Sequence of chain 1.A:
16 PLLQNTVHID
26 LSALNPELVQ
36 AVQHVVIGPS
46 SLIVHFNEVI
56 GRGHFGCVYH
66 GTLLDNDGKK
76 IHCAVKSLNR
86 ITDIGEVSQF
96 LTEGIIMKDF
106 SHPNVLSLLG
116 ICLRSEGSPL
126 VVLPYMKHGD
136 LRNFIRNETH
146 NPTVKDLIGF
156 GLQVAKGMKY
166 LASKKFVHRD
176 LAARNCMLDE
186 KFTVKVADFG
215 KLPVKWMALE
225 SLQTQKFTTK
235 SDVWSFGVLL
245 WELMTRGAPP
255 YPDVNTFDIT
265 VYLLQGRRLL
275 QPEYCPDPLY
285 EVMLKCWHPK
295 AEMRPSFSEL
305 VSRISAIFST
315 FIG

This protein binds this small molecule.
Small molecule (SMILES): Cc1ccc(C(=O)Nc2ccc(Oc3cc4cnn(C)c4cc3-c3cn[nH]c3)c(F)c2)c(=O)n1-c1ccc(F)cc1

Binding-site contacts:
Ligand atom F40 contacts residue LEU166 of chain 1.A at 3.2 Å.
Ligand atom C24 contacts residue GLU98 of chain 1.A at 3.3 Å.
Ligand atom C15 contacts residue PHE194 of chain 1.A at 3.7 Å (hydrophobic).
Ligand atom C13 contacts residue ALA79 of chain 1.A at 3.8 Å (hydrophobic).
Ligand atom N31 contacts residue MET131 of chain 1.A at 2.9 Å (h-bond).
Ligand atom C9 contacts residue LEU128 of chain 1.A at 3.5 Å (hydrophobic).
Ligand atom C22 contacts residue LEU128 of chain 1.A at 3.6 Å (hydrophobic).
Ligand atom C8 contacts residue ILE55 of chain 1.A at 3.3 Å (hydrophobic).
Ligand atom F41 contacts residue VAL63 of chain 1.A at 3.1 Å.
Ligand atom C23 contacts residue MET102 of chain 1.A at 3.5 Å (hydrophobic).
Ligand atom C30 contacts residue MET131 of chain 1.A at 3.1 Å (hydrophobic).
Ligand atom C29 contacts residue ILE101 of chain 1.A at 3.6 Å (hydrophobic).
Ligand atom C12 contacts residue PHE194 of chain 1.A at 3.6 Å (hydrophobic).
Ligand atom N36 contacts residue ASP193 of chain 1.A at 3.3 Å (salt-bridge).
Ligand atom C25 contacts residue ASP193 of chain 1.A at 3.6 Å.
Ligand atom C6 contacts residue LEU111 of chain 1.A at 3.8 Å (hydrophobic).
Ligand atom C26 contacts residue MET102 of chain 1.A at 3.5 Å (hydrophobic).
Ligand atom C6 contacts residue PHE105 of chain 1.A at 3.7 Å (hydrophobic).
Ligand atom F40 contacts residue VAL191 of chain 1.A at 3.4 Å.
Ligand atom N31 contacts residue PRO129 of chain 1.A at 3.8 Å.
Ligand atom C30 contacts residue TYR130 of chain 1.A at 3.5 Å (hydrophobic).
Ligand atom C2 contacts residue MET102 of chain 1.A at 3.7 Å (hydrophobic).
Ligand atom C6 contacts residue VAL191 of chain 1.A at 3.3 Å (hydrophobic).
Ligand atom F41 contacts residue LYS81 of chain 1.A at 3.5 Å.
Ligand atom N35 contacts residue MET102 of chain 1.A at 3.8 Å.
Ligand atom C25 contacts residue MET102 of chain 1.A at 3.6 Å (hydrophobic).
Ligand atom C21 contacts residue VAL191 of chain 1.A at 3.6 Å (hydrophobic).
Ligand atom C1 contacts residue ASP193 of chain 1.A at 3.6 Å.
Ligand atom O38 contacts residue LYS81 of chain 1.A at 3.6 Å.
Ligand atom C10 contacts residue PRO129 of chain 1.A at 3.4 Å (hydrophobic).
Ligand atom C28 contacts residue ASP193 of chain 1.A at 3.5 Å.
Ligand atom O37 contacts residue ALA192 of chain 1.A at 3.5 Å.
Ligand atom O37 contacts residue ASP193 of chain 1.A at 2.9 Å (salt-bridge).
Ligand atom C10 contacts residue ALA79 of chain 1.A at 3.4 Å (hydrophobic).
Ligand atom C27 contacts residue ASP193 of chain 1.A at 3.6 Å.
Ligand atom N31 contacts residue TYR130 of chain 1.A at 3.7 Å.
Ligand atom C10 contacts residue MET131 of chain 1.A at 3.8 Å (hydrophobic).
Ligand atom C11 contacts residue ILE55 of chain 1.A at 3.7 Å (hydrophobic).
Ligand atom C29 contacts residue MET102 of chain 1.A at 3.8 Å (hydrophobic).
Ligand atom C4 contacts residue PHE194 of chain 1.A at 3.6 Å (hydrophobic).